A small-molecule ligand and the protein it binds are described below.
Small molecule (SMILES): CC(=O)N[C@H]1[C@H](O[C@H]2[C@H](O)[C@@H](NC(C)=O)CO[C@@H]2CO)O[C@H](CO)[C@@H](O)[C@@H]1O

Binding-site contacts:
Ligand atom C2 contacts residue ASN12 of chain 2.L at 3.2 Å.
Ligand atom O5 contacts residue ASN12 of chain 2.L at 2.6 Å (h-bond).
Ligand atom C1 contacts residue ASN12 of chain 2.L at 2.1 Å.
Ligand atom C7 contacts residue ASN12 of chain 2.L at 3.9 Å.
Ligand atom O7 contacts residue ASN12 of chain 2.L at 3.7 Å.
Ligand atom N2 contacts residue ASN12 of chain 2.L at 3.8 Å.
Ligand atom C5 contacts residue ASN12 of chain 2.L at 4.0 Å.

Sequence of chain 2.L:
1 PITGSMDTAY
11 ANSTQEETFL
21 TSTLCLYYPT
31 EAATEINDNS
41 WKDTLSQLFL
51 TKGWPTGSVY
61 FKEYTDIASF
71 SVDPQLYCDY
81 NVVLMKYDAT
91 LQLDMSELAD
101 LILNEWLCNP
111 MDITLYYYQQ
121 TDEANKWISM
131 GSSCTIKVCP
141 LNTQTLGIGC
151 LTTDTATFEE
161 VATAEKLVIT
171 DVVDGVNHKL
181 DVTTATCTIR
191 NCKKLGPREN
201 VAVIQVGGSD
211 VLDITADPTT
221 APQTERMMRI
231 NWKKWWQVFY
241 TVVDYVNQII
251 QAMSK